Sequence of chain 18.A:
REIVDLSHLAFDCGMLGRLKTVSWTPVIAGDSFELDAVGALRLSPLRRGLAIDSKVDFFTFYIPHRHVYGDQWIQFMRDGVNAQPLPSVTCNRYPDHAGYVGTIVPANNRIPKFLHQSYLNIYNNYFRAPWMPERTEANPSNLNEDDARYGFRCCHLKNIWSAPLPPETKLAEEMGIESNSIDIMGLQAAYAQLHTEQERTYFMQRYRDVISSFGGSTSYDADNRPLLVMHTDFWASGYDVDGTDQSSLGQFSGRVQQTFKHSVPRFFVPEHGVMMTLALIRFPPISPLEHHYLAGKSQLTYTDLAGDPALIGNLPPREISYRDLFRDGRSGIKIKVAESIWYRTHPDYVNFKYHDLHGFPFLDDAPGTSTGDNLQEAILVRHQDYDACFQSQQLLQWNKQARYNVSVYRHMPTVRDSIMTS

A protein and the small-molecule ligand that binds it are described below.
Small molecule (SMILES): Nc1ccn([C@H]2C[C@H](O)[C@@H](COP(=O)(O)O)O2)c(=O)n1

Binding-site contacts:
Ligand atom C3' contacts residue PHE277 of chain 18.A at 3.6 Å (hydrophobic).
Ligand atom OP1 contacts residue ARG10 of chain 18.A at 3.8 Å.
Ligand atom C2' contacts residue PHE277 of chain 18.A at 2.8 Å (hydrophobic).
Ligand atom O3' contacts residue PHE277 of chain 18.A at 4.1 Å.
Ligand atom C1' contacts residue PHE277 of chain 18.A at 3.9 Å (hydrophobic).
Ligand atom OP1 contacts residue PHE277 of chain 18.A at 4.1 Å.